Sequence of chain 1.A:
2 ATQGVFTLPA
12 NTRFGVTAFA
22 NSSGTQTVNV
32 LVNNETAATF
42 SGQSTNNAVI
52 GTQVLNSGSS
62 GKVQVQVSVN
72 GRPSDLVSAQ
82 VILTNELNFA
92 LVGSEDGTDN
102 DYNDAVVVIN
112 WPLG

Binding-site contacts:
Ligand atom O2 contacts residue MMA1 of chain 1.G at 3.0 Å.
Ligand atom N contacts residue ASP97 of chain 1.A at 2.8 Å (salt-bridge).
Ligand atom C9 contacts residue ASP97 of chain 1.A at 3.5 Å.
Ligand atom C3 contacts residue GLY25 of chain 1.A at 4.2 Å.
Ligand atom C4 contacts residue GLY25 of chain 1.A at 3.8 Å.
Ligand atom C4 contacts residue SER24 of chain 1.A at 4.3 Å.
Ligand atom C3 contacts residue SER24 of chain 1.A at 4.0 Å.
Ligand atom C7 contacts residue MMA1 of chain 1.G at 4.0 Å.
Ligand atom C5 contacts residue VAL70 of chain 1.A at 4.1 Å (hydrophobic).
Ligand atom C5 contacts residue GLY25 of chain 1.A at 3.7 Å.
Ligand atom C9 contacts residue MMA1 of chain 1.G at 4.0 Å.
Ligand atom C9 contacts residue VAL70 of chain 1.A at 4.0 Å (hydrophobic).
Ligand atom C2 contacts residue MMA1 of chain 1.G at 3.7 Å.
Ligand atom C2 contacts residue SER24 of chain 1.A at 4.0 Å.
Ligand atom O1 contacts residue GLY98 of chain 1.A at 3.8 Å.
Ligand atom N contacts residue SER23 of chain 1.A at 4.3 Å.
Ligand atom C8 contacts residue SER24 of chain 1.A at 4.1 Å.
Ligand atom C6 contacts residue GLY25 of chain 1.A at 4.4 Å.
Ligand atom O1 contacts residue ASP97 of chain 1.A at 3.6 Å.
Ligand atom C1 contacts residue MMA1 of chain 1.G at 3.1 Å.
Ligand atom C6 contacts residue MMA1 of chain 1.G at 3.7 Å.
Ligand atom N contacts residue MMA1 of chain 1.G at 1.5 Å.
Ligand atom O1 contacts residue MMA1 of chain 1.G at 3.8 Å.
Ligand atom C8 contacts residue ASN71 of chain 1.A at 4.0 Å.
Ligand atom C5 contacts residue ASN71 of chain 1.A at 4.3 Å.
Ligand atom S contacts residue MMA1 of chain 1.G at 2.6 Å.
Ligand atom S contacts residue ASP97 of chain 1.A at 4.2 Å.
Ligand atom C7 contacts residue SER24 of chain 1.A at 3.8 Å.
Ligand atom C8 contacts residue GLY25 of chain 1.A at 3.8 Å.
Ligand atom N contacts residue GLY98 of chain 1.A at 4.0 Å.

The protein below binds the small molecule below.
Small molecule (SMILES): Cc1cc(C)c(S(N)(=O)=O)c(C)c1